Sequence of chain 1.A:
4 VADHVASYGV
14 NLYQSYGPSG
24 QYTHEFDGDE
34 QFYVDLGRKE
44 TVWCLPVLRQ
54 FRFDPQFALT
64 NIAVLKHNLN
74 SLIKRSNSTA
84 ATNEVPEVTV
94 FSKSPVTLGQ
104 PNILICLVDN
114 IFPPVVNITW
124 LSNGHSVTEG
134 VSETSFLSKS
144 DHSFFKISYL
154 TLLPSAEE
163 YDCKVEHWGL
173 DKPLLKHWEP

Binding-site contacts:
Ligand atom C8 contacts residue TRP170 of chain 1.A at 3.6 Å (hydrophobic).
Ligand atom C7 contacts residue ASN120 of chain 1.A at 3.6 Å.
Ligand atom C5 contacts residue ASN120 of chain 1.A at 3.7 Å.
Ligand atom C1 contacts residue GLU168 of chain 1.A at 3.9 Å.
Ligand atom O6 contacts residue ASN120 of chain 1.A at 4.5 Å.
Ligand atom C4 contacts residue ASN120 of chain 1.A at 4.2 Å.
Ligand atom O7 contacts residue HIS169 of chain 1.A at 4.3 Å.
Ligand atom C8 contacts residue VAL119 of chain 1.A at 4.2 Å (hydrophobic).
Ligand atom C8 contacts residue HIS169 of chain 1.A at 3.9 Å.
Ligand atom C7 contacts residue GLU168 of chain 1.A at 3.8 Å.
Ligand atom O3 contacts residue TRP170 of chain 1.A at 4.4 Å.
Ligand atom O7 contacts residue TRP170 of chain 1.A at 4.3 Å.
Ligand atom C2 contacts residue GLU168 of chain 1.A at 4.1 Å.
Ligand atom C8 contacts residue GLU168 of chain 1.A at 3.3 Å.
Ligand atom O3 contacts residue TYR19 of chain 1.A at 3.8 Å.
Ligand atom C7 contacts residue TRP170 of chain 1.A at 4.0 Å (hydrophobic).
Ligand atom C3 contacts residue ASN120 of chain 1.A at 3.8 Å.
Ligand atom O7 contacts residue GLU168 of chain 1.A at 3.6 Å.
Ligand atom C2 contacts residue ASN120 of chain 1.A at 2.4 Å.
Ligand atom O5 contacts residue GLU168 of chain 1.A at 4.0 Å.
Ligand atom O5 contacts residue ASN120 of chain 1.A at 2.4 Å (h-bond).
Ligand atom N2 contacts residue ASN120 of chain 1.A at 2.9 Å (h-bond).
Ligand atom C3 contacts residue TYR19 of chain 1.A at 3.9 Å (hydrophobic).
Ligand atom C1 contacts residue ASN120 of chain 1.A at 1.4 Å.
Ligand atom O7 contacts residue ASN120 of chain 1.A at 3.9 Å.
Ligand atom C8 contacts residue VAL118 of chain 1.A at 3.8 Å (hydrophobic).

A small-molecule ligand and the protein it binds are described below.
Small molecule (SMILES): CC(=O)N[C@@H]1[C@@H](O)[C@H](O)[C@@H](CO)O[C@H]1O